Binding-site contacts:
Ligand atom C2 contacts residue TRP74 of chain 1.B at 3.0 Å (hydrophobic).
Ligand atom O3 contacts residue ASN133 of chain 1.A at 4.3 Å.
Ligand atom N2 contacts residue TRP74 of chain 1.B at 3.7 Å.
Ligand atom N2 contacts residue GLN132 of chain 1.A at 3.9 Å.
Ligand atom C5 contacts residue ASN133 of chain 1.A at 3.3 Å.
Ligand atom O5 contacts residue TRP74 of chain 1.B at 3.8 Å.
Ligand atom C4 contacts residue ASN133 of chain 1.A at 3.8 Å.
Ligand atom C8 contacts residue TRP74 of chain 1.B at 3.6 Å (hydrophobic).
Ligand atom C1 contacts residue TRP74 of chain 1.B at 4.4 Å (hydrophobic).
Ligand atom C7 contacts residue ASN133 of chain 1.A at 3.3 Å.
Ligand atom C1 contacts residue ASN133 of chain 1.A at 1.4 Å.
Ligand atom C5 contacts residue TRP74 of chain 1.B at 4.0 Å (hydrophobic).
Ligand atom O6 contacts residue ASN133 of chain 1.A at 4.2 Å.
Ligand atom C6 contacts residue ASN133 of chain 1.A at 4.3 Å.
Ligand atom C1 contacts residue TRP74 of chain 1.B at 3.9 Å (hydrophobic).
Ligand atom O5 contacts residue ASN133 of chain 1.A at 2.1 Å (h-bond).
Ligand atom C2 contacts residue ASN133 of chain 1.A at 2.2 Å.
Ligand atom O7 contacts residue ASN133 of chain 1.A at 3.1 Å (h-bond).
Ligand atom O3 contacts residue TRP74 of chain 1.B at 3.4 Å.
Ligand atom N2 contacts residue ASN133 of chain 1.A at 2.7 Å (h-bond).
Ligand atom C3 contacts residue TRP74 of chain 1.B at 3.4 Å (hydrophobic).
Ligand atom C4 contacts residue TRP74 of chain 1.B at 2.9 Å (hydrophobic).
Ligand atom O4 contacts residue TRP74 of chain 1.B at 3.1 Å.
Ligand atom C3 contacts residue ASN133 of chain 1.A at 3.5 Å.

The protein below binds the small molecule below.
Small molecule (SMILES): CC(=O)N[C@H]1[C@H](O[C@H]2[C@H](O)[C@@H](NC(C)=O)CO[C@@H]2CO)O[C@H](CO)[C@@H](O[C@@H]2O[C@H](CO)[C@@H](O)[C@H](O)[C@@H]2O)[C@@H]1O

Sequence of chain 1.B:
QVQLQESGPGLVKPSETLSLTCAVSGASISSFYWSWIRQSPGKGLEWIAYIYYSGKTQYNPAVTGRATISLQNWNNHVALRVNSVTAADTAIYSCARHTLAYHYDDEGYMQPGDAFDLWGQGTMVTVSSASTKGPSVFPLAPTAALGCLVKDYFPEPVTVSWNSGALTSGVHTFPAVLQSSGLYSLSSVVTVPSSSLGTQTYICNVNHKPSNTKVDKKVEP

Sequence of chain 1.A:
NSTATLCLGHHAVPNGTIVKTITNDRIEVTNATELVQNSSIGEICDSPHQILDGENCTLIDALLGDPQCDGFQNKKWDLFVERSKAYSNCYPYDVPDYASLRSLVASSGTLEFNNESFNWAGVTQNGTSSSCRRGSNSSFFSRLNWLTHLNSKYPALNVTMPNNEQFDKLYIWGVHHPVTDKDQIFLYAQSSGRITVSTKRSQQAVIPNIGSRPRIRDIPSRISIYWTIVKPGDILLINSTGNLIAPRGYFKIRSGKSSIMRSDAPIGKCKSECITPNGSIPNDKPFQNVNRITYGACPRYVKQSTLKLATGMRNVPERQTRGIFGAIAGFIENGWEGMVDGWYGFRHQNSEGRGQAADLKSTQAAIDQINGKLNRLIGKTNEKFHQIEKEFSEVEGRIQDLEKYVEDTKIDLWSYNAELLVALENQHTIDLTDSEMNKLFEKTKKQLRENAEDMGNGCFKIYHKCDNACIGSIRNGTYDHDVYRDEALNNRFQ